The protein below binds the small molecule below.
Small molecule (SMILES): CC(=O)N[C@H]1[C@H](O[C@H]2[C@H](O)[C@@H](NC(C)=O)CO[C@@H]2CO)O[C@H](CO)[C@@H](O)[C@@H]1O

Sequence of chain 3.A:
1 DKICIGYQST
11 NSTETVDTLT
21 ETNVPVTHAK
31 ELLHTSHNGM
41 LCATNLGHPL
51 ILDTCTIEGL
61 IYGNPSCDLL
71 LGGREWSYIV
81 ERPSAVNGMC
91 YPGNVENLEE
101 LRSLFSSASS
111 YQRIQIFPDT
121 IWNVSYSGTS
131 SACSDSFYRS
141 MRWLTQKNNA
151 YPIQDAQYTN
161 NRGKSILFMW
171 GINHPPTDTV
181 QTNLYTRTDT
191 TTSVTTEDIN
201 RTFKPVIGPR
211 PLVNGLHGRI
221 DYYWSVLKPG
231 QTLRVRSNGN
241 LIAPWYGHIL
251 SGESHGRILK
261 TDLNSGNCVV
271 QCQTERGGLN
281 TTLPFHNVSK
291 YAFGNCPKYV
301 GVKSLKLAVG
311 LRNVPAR

Binding-site contacts:
Ligand atom C5 contacts residue ASN123 of chain 3.A at 3.7 Å.
Ligand atom C7 contacts residue GLN154 of chain 3.A at 3.6 Å.
Ligand atom C8 contacts residue ILE121 of chain 3.A at 3.4 Å (hydrophobic).
Ligand atom O7 contacts residue ILE153 of chain 3.A at 3.8 Å.
Ligand atom C1 contacts residue ILE121 of chain 3.A at 3.9 Å (hydrophobic).
Ligand atom C1 contacts residue ASN123 of chain 3.A at 1.4 Å.
Ligand atom C8 contacts residue ALA156 of chain 3.A at 4.4 Å (hydrophobic).
Ligand atom C3 contacts residue ASN123 of chain 3.A at 3.8 Å.
Ligand atom C8 contacts residue GLN154 of chain 3.A at 3.1 Å.
Ligand atom O7 contacts residue ASN123 of chain 3.A at 3.7 Å.
Ligand atom C2 contacts residue ASN123 of chain 3.A at 2.5 Å.
Ligand atom C7 contacts residue ASN123 of chain 3.A at 3.4 Å.
Ligand atom O7 contacts residue GLN154 of chain 3.A at 3.6 Å.
Ligand atom C8 contacts residue TRP122 of chain 3.A at 3.5 Å (hydrophobic).
Ligand atom C3 contacts residue ILE121 of chain 3.A at 4.4 Å (hydrophobic).
Ligand atom N2 contacts residue GLN154 of chain 3.A at 4.4 Å.
Ligand atom C8 contacts residue ASN123 of chain 3.A at 4.4 Å.
Ligand atom O3 contacts residue ASP155 of chain 3.A at 4.2 Å.
Ligand atom N2 contacts residue ASP155 of chain 3.A at 4.4 Å.
Ligand atom O5 contacts residue ASN123 of chain 3.A at 2.4 Å (h-bond).
Ligand atom N2 contacts residue ILE121 of chain 3.A at 2.9 Å (h-bond).
Ligand atom N2 contacts residue ASN123 of chain 3.A at 2.9 Å (h-bond).
Ligand atom O7 contacts residue ASP155 of chain 3.A at 3.0 Å (salt-bridge).
Ligand atom C2 contacts residue ILE121 of chain 3.A at 3.9 Å (hydrophobic).
Ligand atom C8 contacts residue ASP155 of chain 3.A at 3.6 Å.
Ligand atom C7 contacts residue ASP155 of chain 3.A at 3.7 Å.
Ligand atom C4 contacts residue ASN123 of chain 3.A at 4.2 Å.
Ligand atom C7 contacts residue ILE121 of chain 3.A at 3.6 Å (hydrophobic).